Sequence of chain 3.A:
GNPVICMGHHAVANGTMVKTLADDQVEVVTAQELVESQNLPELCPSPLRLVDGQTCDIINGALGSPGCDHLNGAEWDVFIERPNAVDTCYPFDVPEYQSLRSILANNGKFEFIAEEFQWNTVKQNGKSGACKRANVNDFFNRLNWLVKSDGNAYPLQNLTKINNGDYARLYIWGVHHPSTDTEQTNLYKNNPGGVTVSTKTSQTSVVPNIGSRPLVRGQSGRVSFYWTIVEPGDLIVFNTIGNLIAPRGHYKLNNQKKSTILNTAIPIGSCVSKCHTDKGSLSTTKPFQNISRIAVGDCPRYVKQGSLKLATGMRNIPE

This protein binds this small molecule.
Small molecule (SMILES): CC(=O)N[C@@H]1[C@@H](O)[C@H](O)[C@@H](CO)O[C@H]1O

Binding-site contacts:
Ligand atom C8 contacts residue THR164 of chain 3.A at 4.2 Å.
Ligand atom C2 contacts residue ASN162 of chain 3.A at 2.6 Å.
Ligand atom O7 contacts residue LEU163 of chain 3.A at 3.9 Å.
Ligand atom C5 contacts residue ASN162 of chain 3.A at 3.6 Å.
Ligand atom C1 contacts residue SER216 of chain 2.A at 4.1 Å.
Ligand atom C6 contacts residue SER183 of chain 2.A at 4.1 Å.
Ligand atom C4 contacts residue SER216 of chain 2.A at 4.3 Å.
Ligand atom C1 contacts residue ASN162 of chain 3.A at 1.4 Å.
Ligand atom C7 contacts residue ASN162 of chain 3.A at 3.2 Å.
Ligand atom O5 contacts residue ASN162 of chain 3.A at 2.4 Å (h-bond).
Ligand atom O7 contacts residue THR164 of chain 3.A at 3.2 Å (h-bond).
Ligand atom C5 contacts residue SER216 of chain 2.A at 3.7 Å.
Ligand atom C4 contacts residue ASN162 of chain 3.A at 4.3 Å.
Ligand atom O7 contacts residue ASN162 of chain 3.A at 2.8 Å (h-bond).
Ligand atom O6 contacts residue SER183 of chain 2.A at 4.0 Å.
Ligand atom C6 contacts residue SER216 of chain 2.A at 3.2 Å.
Ligand atom O6 contacts residue THR184 of chain 2.A at 3.6 Å.
Ligand atom C7 contacts residue THR164 of chain 3.A at 3.9 Å.
Ligand atom C8 contacts residue ASN162 of chain 3.A at 3.3 Å.
Ligand atom O6 contacts residue SER216 of chain 2.A at 2.9 Å (h-bond).
Ligand atom N2 contacts residue ASN162 of chain 3.A at 3.0 Å (h-bond).
Ligand atom C3 contacts residue ASN162 of chain 3.A at 3.9 Å.
Ligand atom O5 contacts residue SER216 of chain 2.A at 3.0 Å (h-bond).

Sequence of chain 2.A:
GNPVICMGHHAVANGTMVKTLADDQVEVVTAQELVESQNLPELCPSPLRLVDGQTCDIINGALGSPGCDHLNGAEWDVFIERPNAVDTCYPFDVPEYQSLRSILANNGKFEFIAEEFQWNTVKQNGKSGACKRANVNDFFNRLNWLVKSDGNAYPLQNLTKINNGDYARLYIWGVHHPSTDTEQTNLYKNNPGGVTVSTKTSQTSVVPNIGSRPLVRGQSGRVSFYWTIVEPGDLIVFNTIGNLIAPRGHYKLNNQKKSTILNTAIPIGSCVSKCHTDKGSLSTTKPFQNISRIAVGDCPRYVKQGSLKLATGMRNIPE